The protein below binds the small molecule below.
Small molecule (SMILES): NC(=O)CC[C@H](N)C(=O)O

Binding-site contacts:
Ligand atom CB contacts residue ALA1022 of chain 1.G at 4.3 Å (hydrophobic).
Ligand atom CB contacts residue SER1026 of chain 1.G at 3.9 Å.
Ligand atom CD contacts residue PO41 of chain 1.SC at 3.8 Å.
Ligand atom N contacts residue PO41 of chain 1.SC at 4.1 Å.
Ligand atom CD contacts residue THR1017 of chain 1.G at 3.7 Å.
Ligand atom OE1 contacts residue SER1026 of chain 1.G at 3.5 Å.
Ligand atom CD contacts residue SER948 of chain 1.G at 4.1 Å.
Ligand atom NE2 contacts residue SER948 of chain 1.G at 4.3 Å.
Ligand atom CB contacts residue PO41 of chain 1.SC at 4.4 Å.
Ligand atom CA contacts residue SER1026 of chain 1.G at 3.5 Å.
Ligand atom C contacts residue SER1026 of chain 1.G at 3.9 Å.
Ligand atom N contacts residue ILE1029 of chain 1.G at 3.9 Å.
Ligand atom OXT contacts residue ASP1025 of chain 1.G at 3.8 Å.
Ligand atom NE2 contacts residue ARG950 of chain 1.G at 3.9 Å.
Ligand atom O contacts residue ASP1025 of chain 1.G at 3.6 Å.
Ligand atom OE1 contacts residue THR1017 of chain 1.G at 3.3 Å (h-bond).
Ligand atom O contacts residue SER1026 of chain 1.G at 4.0 Å.
Ligand atom CD contacts residue ASN1015 of chain 1.G at 4.1 Å.
Ligand atom N contacts residue SER1026 of chain 1.G at 4.4 Å.
Ligand atom OE1 contacts residue ILE1029 of chain 1.G at 4.4 Å.
Ligand atom C contacts residue ASP1025 of chain 1.G at 3.9 Å.
Ligand atom OE1 contacts residue SER948 of chain 1.G at 3.9 Å.
Ligand atom OXT contacts residue LYS993 of chain 1.G at 4.0 Å.
Ligand atom N contacts residue LYS993 of chain 1.G at 4.0 Å.
Ligand atom NE2 contacts residue THR1016 of chain 1.G at 2.8 Å (h-bond).
Ligand atom CD contacts residue THR1016 of chain 1.G at 3.8 Å.
Ligand atom N contacts residue SER948 of chain 1.G at 4.0 Å.
Ligand atom CD contacts residue SER1026 of chain 1.G at 4.4 Å.
Ligand atom CG contacts residue PO41 of chain 1.SC at 3.2 Å.
Ligand atom NE2 contacts residue ASN1015 of chain 1.G at 4.4 Å.
Ligand atom OE1 contacts residue THR1016 of chain 1.G at 3.9 Å.
Ligand atom NE2 contacts residue PO41 of chain 1.SC at 4.1 Å.
Ligand atom NE2 contacts residue VAL949 of chain 1.G at 3.7 Å.
Ligand atom CA contacts residue ILE1029 of chain 1.G at 4.4 Å (hydrophobic).
Ligand atom OXT contacts residue SER1026 of chain 1.G at 4.3 Å.
Ligand atom NE2 contacts residue THR1017 of chain 1.G at 3.7 Å.
Ligand atom OE1 contacts residue ASN1015 of chain 1.G at 3.1 Å (h-bond).

Sequence of chain 1.G:
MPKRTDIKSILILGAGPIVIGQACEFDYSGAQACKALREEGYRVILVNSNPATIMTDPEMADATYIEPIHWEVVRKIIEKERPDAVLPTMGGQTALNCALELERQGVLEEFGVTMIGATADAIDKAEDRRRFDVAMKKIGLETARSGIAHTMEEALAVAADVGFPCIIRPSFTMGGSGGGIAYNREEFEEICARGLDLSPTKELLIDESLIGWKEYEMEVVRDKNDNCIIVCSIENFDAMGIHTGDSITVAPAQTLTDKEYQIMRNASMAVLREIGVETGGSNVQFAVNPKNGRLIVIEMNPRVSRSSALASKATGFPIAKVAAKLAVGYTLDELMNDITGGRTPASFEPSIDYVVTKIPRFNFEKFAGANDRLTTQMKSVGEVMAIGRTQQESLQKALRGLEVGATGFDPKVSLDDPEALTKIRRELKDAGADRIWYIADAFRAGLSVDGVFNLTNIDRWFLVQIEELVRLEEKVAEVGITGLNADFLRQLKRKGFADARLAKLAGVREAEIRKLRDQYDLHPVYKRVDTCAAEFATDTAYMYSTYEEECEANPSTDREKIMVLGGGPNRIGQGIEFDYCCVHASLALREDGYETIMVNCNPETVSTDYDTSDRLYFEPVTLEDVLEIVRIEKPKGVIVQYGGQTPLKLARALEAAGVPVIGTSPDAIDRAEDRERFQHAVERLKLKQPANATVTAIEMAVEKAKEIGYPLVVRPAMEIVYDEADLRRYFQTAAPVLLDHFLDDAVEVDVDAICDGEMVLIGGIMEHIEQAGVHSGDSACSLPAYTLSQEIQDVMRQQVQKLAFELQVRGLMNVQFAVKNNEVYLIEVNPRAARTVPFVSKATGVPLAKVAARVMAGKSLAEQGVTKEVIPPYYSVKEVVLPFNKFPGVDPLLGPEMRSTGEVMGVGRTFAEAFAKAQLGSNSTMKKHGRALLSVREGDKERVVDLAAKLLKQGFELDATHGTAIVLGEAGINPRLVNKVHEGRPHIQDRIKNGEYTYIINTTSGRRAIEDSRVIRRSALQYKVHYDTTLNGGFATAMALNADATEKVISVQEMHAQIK